Binding-site contacts:
Ligand atom C4 contacts residue ASN69 of chain 1.L at 4.2 Å.
Ligand atom C7 contacts residue ASN69 of chain 1.L at 3.9 Å.
Ligand atom C2 contacts residue ASN69 of chain 1.L at 2.5 Å.
Ligand atom C1 contacts residue ASN69 of chain 1.L at 1.5 Å.
Ligand atom O5 contacts residue ASN69 of chain 1.L at 2.5 Å (h-bond).
Ligand atom O7 contacts residue ASN69 of chain 1.L at 4.4 Å.
Ligand atom O6 contacts residue ASN69 of chain 1.L at 4.2 Å.
Ligand atom C5 contacts residue ASN69 of chain 1.L at 3.7 Å.
Ligand atom N2 contacts residue ASN69 of chain 1.L at 2.9 Å (h-bond).
Ligand atom C3 contacts residue ASN69 of chain 1.L at 3.8 Å.

A small-molecule ligand and the protein it binds are described below.
Small molecule (SMILES): CC(=O)N[C@@H]1[C@@H](O)[C@H](O)[C@@H](CO)O[C@H]1O

Sequence of chain 1.L:
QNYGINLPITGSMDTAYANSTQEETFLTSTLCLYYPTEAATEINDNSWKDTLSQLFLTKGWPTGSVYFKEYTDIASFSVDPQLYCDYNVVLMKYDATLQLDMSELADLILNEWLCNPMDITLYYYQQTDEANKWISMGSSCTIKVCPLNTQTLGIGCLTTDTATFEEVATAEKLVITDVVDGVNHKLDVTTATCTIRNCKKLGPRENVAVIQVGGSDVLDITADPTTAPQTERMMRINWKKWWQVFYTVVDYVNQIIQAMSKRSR